Sequence of chain 1.F:
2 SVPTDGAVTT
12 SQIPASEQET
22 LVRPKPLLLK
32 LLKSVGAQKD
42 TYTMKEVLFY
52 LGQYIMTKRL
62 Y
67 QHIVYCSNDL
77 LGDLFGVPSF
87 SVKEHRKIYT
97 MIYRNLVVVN

The protein below binds the small molecule below.
Small molecule (SMILES): CC[C@@H](CO)N1C(=O)[C@@H](CC(=O)O)C[C@H](c2cccc(Cl)c2)[C@H]1c1ccc(Cl)cc1

Binding-site contacts:
Ligand atom CL2 contacts residue HIS91 of chain 1.F at 3.4 Å.
Ligand atom C14 contacts residue LYS89 of chain 1.F at 3.8 Å.
Ligand atom C5 contacts residue GLY53 of chain 1.F at 3.8 Å.
Ligand atom C18 contacts residue VAL9 of chain 1.F at 3.6 Å (hydrophobic).
Ligand atom C2 contacts residue PHE86 of chain 1.F at 4.0 Å (hydrophobic).
Ligand atom CL1 contacts residue PHE86 of chain 1.F at 3.9 Å.
Ligand atom C14 contacts residue VAL88 of chain 1.F at 3.6 Å (hydrophobic).
Ligand atom C22 contacts residue HIS91 of chain 1.F at 3.7 Å.
Ligand atom C17 contacts residue HIS91 of chain 1.F at 4.1 Å.
Ligand atom C20 contacts residue THR11 of chain 1.F at 3.7 Å.
Ligand atom CL2 contacts residue ILE94 of chain 1.F at 3.9 Å.
Ligand atom C23 contacts residue ILE56 of chain 1.F at 3.8 Å (hydrophobic).
Ligand atom CL1 contacts residue LEU52 of chain 1.F at 4.0 Å.
Ligand atom C4 contacts residue LEU49 of chain 1.F at 3.4 Å (hydrophobic).
Ligand atom C14 contacts residue HIS91 of chain 1.F at 3.8 Å.
Ligand atom C2 contacts residue ILE56 of chain 1.F at 3.7 Å (hydrophobic).
Ligand atom O2 contacts residue HIS91 of chain 1.F at 2.7 Å (h-bond).
Ligand atom CL1 contacts residue ILE94 of chain 1.F at 3.8 Å.
Ligand atom O4 contacts residue GLY53 of chain 1.F at 3.7 Å.
Ligand atom C8 contacts residue GLY53 of chain 1.F at 4.0 Å.
Ligand atom O3 contacts residue LYS89 of chain 1.F at 3.0 Å (salt-bridge).
Ligand atom CL1 contacts residue ILE56 of chain 1.F at 3.6 Å.
Ligand atom C9 contacts residue GLY53 of chain 1.F at 4.0 Å.
Ligand atom C19 contacts residue THR10 of chain 1.F at 4.1 Å.
Ligand atom O2 contacts residue LYS89 of chain 1.F at 3.6 Å.
Ligand atom CL2 contacts residue TYR95 of chain 1.F at 3.6 Å.
Ligand atom C19 contacts residue VAL9 of chain 1.F at 3.6 Å (hydrophobic).
Ligand atom C4 contacts residue LEU52 of chain 1.F at 4.0 Å (hydrophobic).
Ligand atom C4 contacts residue GLY53 of chain 1.F at 3.6 Å.
Ligand atom C23 contacts residue GLY53 of chain 1.F at 4.0 Å.
Ligand atom C5 contacts residue LEU49 of chain 1.F at 3.4 Å (hydrophobic).
Ligand atom C20 contacts residue LEU49 of chain 1.F at 3.7 Å (hydrophobic).
Ligand atom C21 contacts residue HIS91 of chain 1.F at 3.8 Å.
Ligand atom C21 contacts residue LEU49 of chain 1.F at 3.7 Å (hydrophobic).
Ligand atom C1 contacts residue ILE56 of chain 1.F at 3.6 Å (hydrophobic).
Ligand atom C2 contacts residue ILE94 of chain 1.F at 3.8 Å (hydrophobic).
Ligand atom C13 contacts residue VAL88 of chain 1.F at 3.5 Å (hydrophobic).
Ligand atom CL2 contacts residue LEU49 of chain 1.F at 3.6 Å.
Ligand atom CL1 contacts residue PHE81 of chain 1.F at 3.9 Å.
Ligand atom O2 contacts residue VAL88 of chain 1.F at 3.2 Å (h-bond).